A small-molecule ligand and the protein it binds are described below.
Small molecule (SMILES): Nc1ncnc2c1ncn2[C@@H]1O[C@H](CO[P](=O)(O)O[P](=O)(O)OC[C@H]2O[C@@H](O)[C@H](O)[C@@H]2O)[C@@H](O)[C@H]1O

Sequence of chain 1.B:
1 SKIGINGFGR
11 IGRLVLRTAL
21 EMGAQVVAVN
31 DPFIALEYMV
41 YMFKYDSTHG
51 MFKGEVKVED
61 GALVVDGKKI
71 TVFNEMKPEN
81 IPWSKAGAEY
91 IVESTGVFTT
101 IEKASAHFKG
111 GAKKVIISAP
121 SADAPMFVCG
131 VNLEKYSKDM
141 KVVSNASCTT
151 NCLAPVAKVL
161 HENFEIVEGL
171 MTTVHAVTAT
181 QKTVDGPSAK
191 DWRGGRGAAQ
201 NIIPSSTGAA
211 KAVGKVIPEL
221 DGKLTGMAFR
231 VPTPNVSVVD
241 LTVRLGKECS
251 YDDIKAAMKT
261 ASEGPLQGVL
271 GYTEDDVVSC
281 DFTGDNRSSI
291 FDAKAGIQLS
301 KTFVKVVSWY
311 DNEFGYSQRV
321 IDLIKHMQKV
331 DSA

Binding-site contacts:
Ligand atom O2D contacts residue ALA179 of chain 1.B at 3.3 Å (h-bond).
Ligand atom O3' contacts residue ASP31 of chain 1.B at 3.1 Å (salt-bridge).
Ligand atom O2' contacts residue PHE33 of chain 1.B at 3.5 Å.
Ligand atom N1 contacts residue PRO32 of chain 1.B at 3.7 Å.
Ligand atom N3 contacts residue THR95 of chain 1.B at 3.6 Å.
Ligand atom O5' contacts residue GLY9 of chain 1.B at 3.5 Å.
Ligand atom N6 contacts residue PHE98 of chain 1.B at 3.6 Å.
Ligand atom O1D contacts residue ALA179 of chain 1.B at 3.3 Å.
Ligand atom C2 contacts residue PRO32 of chain 1.B at 3.2 Å (hydrophobic).
Ligand atom O3' contacts residue PHE8 of chain 1.B at 3.6 Å.
Ligand atom C2 contacts residue THR95 of chain 1.B at 3.8 Å.
Ligand atom C1' contacts residue ASP31 of chain 1.B at 3.4 Å.
Ligand atom O1B contacts residue SER94 of chain 1.B at 3.5 Å (h-bond).
Ligand atom O5D contacts residue ILE11 of chain 1.B at 3.6 Å.
Ligand atom O3' contacts residue ILE34 of chain 1.B at 3.7 Å.
Ligand atom O2B contacts residue GLY9 of chain 1.B at 3.0 Å.
Ligand atom N6 contacts residue MET76 of chain 1.B at 3.0 Å (h-bond).
Ligand atom N3 contacts residue PRO32 of chain 1.B at 3.4 Å.
Ligand atom O2D contacts residue THR178 of chain 1.B at 2.7 Å.
Ligand atom O1D contacts residue GLU313 of chain 1.B at 3.8 Å.
Ligand atom O2B contacts residue ILE11 of chain 1.B at 3.3 Å (h-bond).
Ligand atom C2D contacts residue ALA179 of chain 1.B at 3.6 Å (hydrophobic).
Ligand atom C3' contacts residue ASP31 of chain 1.B at 3.7 Å.
Ligand atom C4 contacts residue THR95 of chain 1.B at 3.8 Å.
Ligand atom C2 contacts residue ASN6 of chain 1.B at 3.4 Å.
Ligand atom O2A contacts residue GLY9 of chain 1.B at 3.4 Å.
Ligand atom O2' contacts residue ASP31 of chain 1.B at 2.8 Å (salt-bridge).
Ligand atom O2B contacts residue ARG10 of chain 1.B at 3.1 Å (salt-bridge).
Ligand atom O1D contacts residue ARG10 of chain 1.B at 3.2 Å.
Ligand atom O3D contacts residue SO41 of chain 1.I at 3.3 Å (h-bond).
Ligand atom C6 contacts residue MET76 of chain 1.B at 3.8 Å (hydrophobic).
Ligand atom C2' contacts residue ASP31 of chain 1.B at 3.5 Å.
Ligand atom O5D contacts residue ARG10 of chain 1.B at 3.8 Å.
Ligand atom N1 contacts residue MET76 of chain 1.B at 3.8 Å.
Ligand atom C3D contacts residue SO41 of chain 1.I at 3.4 Å.
Ligand atom C2 contacts residue ASN30 of chain 1.B at 3.8 Å.
Ligand atom C2D contacts residue SO41 of chain 1.I at 3.3 Å.
Ligand atom O3' contacts residue GLY9 of chain 1.B at 3.7 Å.
Ligand atom O2D contacts residue SO41 of chain 1.I at 3.2 Å (h-bond).
Ligand atom O4D contacts residue ARG10 of chain 1.B at 3.2 Å.

Sequence of chain 1.D:
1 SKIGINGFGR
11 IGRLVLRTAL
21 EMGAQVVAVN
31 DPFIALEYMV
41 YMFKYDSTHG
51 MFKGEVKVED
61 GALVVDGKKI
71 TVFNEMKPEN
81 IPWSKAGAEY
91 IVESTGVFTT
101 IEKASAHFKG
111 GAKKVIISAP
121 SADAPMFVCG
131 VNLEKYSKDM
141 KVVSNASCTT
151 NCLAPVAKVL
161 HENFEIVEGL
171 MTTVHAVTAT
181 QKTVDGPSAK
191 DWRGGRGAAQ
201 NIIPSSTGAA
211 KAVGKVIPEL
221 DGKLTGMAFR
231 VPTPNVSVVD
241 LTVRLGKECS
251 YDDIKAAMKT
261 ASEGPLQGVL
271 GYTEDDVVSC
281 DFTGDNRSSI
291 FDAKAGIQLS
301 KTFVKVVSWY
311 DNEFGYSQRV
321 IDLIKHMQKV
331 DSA